Sequence of chain 1.F:
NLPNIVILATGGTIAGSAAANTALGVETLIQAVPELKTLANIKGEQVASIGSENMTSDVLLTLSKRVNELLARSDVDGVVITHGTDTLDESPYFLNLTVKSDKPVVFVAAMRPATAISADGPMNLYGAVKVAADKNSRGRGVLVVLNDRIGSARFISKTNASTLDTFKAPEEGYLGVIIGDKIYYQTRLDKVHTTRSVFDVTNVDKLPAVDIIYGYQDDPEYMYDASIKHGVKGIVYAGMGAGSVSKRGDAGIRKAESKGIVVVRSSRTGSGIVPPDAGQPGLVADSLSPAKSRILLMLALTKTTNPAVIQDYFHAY

Sequence of chain 1.H:
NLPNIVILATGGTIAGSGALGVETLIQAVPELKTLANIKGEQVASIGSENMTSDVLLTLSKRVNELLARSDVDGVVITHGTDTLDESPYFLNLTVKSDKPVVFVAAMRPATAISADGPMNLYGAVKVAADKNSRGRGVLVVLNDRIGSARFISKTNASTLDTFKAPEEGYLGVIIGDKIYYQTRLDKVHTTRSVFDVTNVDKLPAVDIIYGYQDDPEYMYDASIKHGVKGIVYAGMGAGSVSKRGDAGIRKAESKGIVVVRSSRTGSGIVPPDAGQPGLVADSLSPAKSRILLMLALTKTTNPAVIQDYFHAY

Binding-site contacts:
Ligand atom C contacts residue THR13 of chain 1.H at 4.2 Å.
Ligand atom O contacts residue THR93 of chain 1.H at 3.4 Å (h-bond).
Ligand atom O contacts residue ASP94 of chain 1.H at 3.3 Å (salt-bridge).
Ligand atom CB contacts residue ASP94 of chain 1.H at 3.2 Å.
Ligand atom OD1 contacts residue THR93 of chain 1.H at 2.8 Å (h-bond).
Ligand atom C contacts residue THR93 of chain 1.H at 4.1 Å.
Ligand atom OD2 contacts residue ALA118 of chain 1.H at 3.9 Å.
Ligand atom OXT contacts residue GLU61 of chain 1.H at 3.5 Å (salt-bridge).
Ligand atom C contacts residue SER60 of chain 1.H at 3.6 Å.
Ligand atom CG contacts residue THR13 of chain 1.H at 2.7 Å.
Ligand atom OXT contacts residue GLY59 of chain 1.H at 3.3 Å.
Ligand atom C contacts residue GLY12 of chain 1.H at 3.9 Å.
Ligand atom CB contacts residue THR13 of chain 1.H at 3.3 Å.
Ligand atom C contacts residue GLU61 of chain 1.H at 3.3 Å.
Ligand atom OD1 contacts residue MET119 of chain 1.H at 4.1 Å.
Ligand atom OD2 contacts residue GLY92 of chain 1.H at 3.2 Å.
Ligand atom N contacts residue ASP94 of chain 1.H at 2.7 Å (salt-bridge).
Ligand atom C contacts residue GLY92 of chain 1.H at 3.6 Å.
Ligand atom OXT contacts residue THR13 of chain 1.H at 3.8 Å.
Ligand atom OD2 contacts residue THR13 of chain 1.H at 3.1 Å (h-bond).
Ligand atom CG contacts residue THR93 of chain 1.H at 3.0 Å.
Ligand atom O contacts residue SER60 of chain 1.H at 2.5 Å (h-bond).
Ligand atom OD1 contacts residue THR13 of chain 1.H at 2.8 Å (h-bond).
Ligand atom CA contacts residue ASP94 of chain 1.H at 3.5 Å.
Ligand atom CB contacts residue THR93 of chain 1.H at 3.5 Å.
Ligand atom N contacts residue GLU61 of chain 1.H at 2.6 Å (salt-bridge).
Ligand atom OD1 contacts residue ALA118 of chain 1.H at 3.2 Å (h-bond).
Ligand atom OXT contacts residue SER60 of chain 1.H at 3.3 Å (h-bond).
Ligand atom CA contacts residue THR13 of chain 1.H at 3.4 Å.
Ligand atom OXT contacts residue GLY12 of chain 1.H at 2.9 Å.
Ligand atom OD2 contacts residue THR93 of chain 1.H at 2.8 Å (h-bond).
Ligand atom OD2 contacts residue GLY12 of chain 1.H at 4.0 Å.
Ligand atom OXT contacts residue GLY92 of chain 1.H at 3.5 Å.
Ligand atom O contacts residue GLY92 of chain 1.H at 3.2 Å.
Ligand atom CA contacts residue GLU61 of chain 1.H at 3.5 Å.
Ligand atom O contacts residue GLU61 of chain 1.H at 3.8 Å.
Ligand atom N contacts residue SER252 of chain 1.F at 4.1 Å.
Ligand atom C contacts residue GLY59 of chain 1.H at 4.2 Å.
Ligand atom C contacts residue ASP94 of chain 1.H at 4.0 Å.
Ligand atom CG contacts residue ALA118 of chain 1.H at 4.0 Å (hydrophobic).

A small-molecule ligand and the protein it binds are described below.
Small molecule (SMILES): N[C@@H](CC(=O)O)C(=O)O